A protein and the small-molecule ligand that binds it are described below.
Small molecule (SMILES): CC(=O)N[C@@H]1[C@@H](O)[C@H](O)[C@@H](CO)O[C@H]1O

Sequence of chain 2.E:
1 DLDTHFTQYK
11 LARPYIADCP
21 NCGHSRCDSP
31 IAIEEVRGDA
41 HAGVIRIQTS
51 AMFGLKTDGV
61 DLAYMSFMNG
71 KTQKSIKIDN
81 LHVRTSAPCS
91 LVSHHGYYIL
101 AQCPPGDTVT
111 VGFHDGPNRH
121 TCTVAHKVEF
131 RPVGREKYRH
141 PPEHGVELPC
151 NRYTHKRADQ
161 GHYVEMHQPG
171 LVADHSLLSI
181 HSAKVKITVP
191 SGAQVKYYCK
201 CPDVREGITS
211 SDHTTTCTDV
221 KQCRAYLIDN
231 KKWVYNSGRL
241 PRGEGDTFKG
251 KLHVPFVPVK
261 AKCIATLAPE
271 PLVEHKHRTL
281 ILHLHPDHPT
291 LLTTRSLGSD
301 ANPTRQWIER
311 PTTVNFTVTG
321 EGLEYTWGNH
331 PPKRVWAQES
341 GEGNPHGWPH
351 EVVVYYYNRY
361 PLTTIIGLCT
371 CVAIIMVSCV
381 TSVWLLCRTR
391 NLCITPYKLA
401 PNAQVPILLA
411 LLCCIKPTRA

Binding-site contacts:
Ligand atom C8 contacts residue ASN315 of chain 2.E at 3.5 Å.
Ligand atom O7 contacts residue ASN315 of chain 2.E at 4.2 Å.
Ligand atom C6 contacts residue ASN315 of chain 2.E at 4.5 Å.
Ligand atom C7 contacts residue ASN315 of chain 2.E at 3.3 Å.
Ligand atom C5 contacts residue ASN315 of chain 2.E at 3.7 Å.
Ligand atom C1 contacts residue ASN315 of chain 2.E at 1.4 Å.
Ligand atom O5 contacts residue THR313 of chain 2.E at 4.3 Å.
Ligand atom N2 contacts residue ASN315 of chain 2.E at 2.8 Å (h-bond).
Ligand atom O5 contacts residue VAL314 of chain 2.E at 3.8 Å.
Ligand atom C8 contacts residue ILE281 of chain 2.E at 4.5 Å (hydrophobic).
Ligand atom C4 contacts residue ASN315 of chain 2.E at 4.3 Å.
Ligand atom C3 contacts residue ASN315 of chain 2.E at 3.8 Å.
Ligand atom O5 contacts residue ASN315 of chain 2.E at 2.4 Å (h-bond).
Ligand atom C2 contacts residue ASN315 of chain 2.E at 2.5 Å.
Ligand atom C1 contacts residue VAL314 of chain 2.E at 4.4 Å (hydrophobic).
Ligand atom C6 contacts residue THR313 of chain 2.E at 4.5 Å.